Binding-site contacts:
Ligand atom C6 contacts residue GLU147 of chain 1.J at 4.1 Å.
Ligand atom C8 contacts residue ASN154 of chain 1.J at 3.8 Å.
Ligand atom O5 contacts residue GLU150 of chain 1.J at 3.7 Å.
Ligand atom C1 contacts residue ASN154 of chain 1.J at 1.5 Å.
Ligand atom O6 contacts residue GLU150 of chain 1.J at 3.7 Å.
Ligand atom C4 contacts residue ASN154 of chain 1.J at 4.4 Å.
Ligand atom O6 contacts residue GLU147 of chain 1.J at 4.2 Å.
Ligand atom C7 contacts residue ASN154 of chain 1.J at 3.7 Å.
Ligand atom N2 contacts residue ASN154 of chain 1.J at 3.2 Å (h-bond).
Ligand atom C1 contacts residue GLU150 of chain 1.J at 4.3 Å.
Ligand atom C5 contacts residue ASN154 of chain 1.J at 3.6 Å.
Ligand atom O5 contacts residue ASN154 of chain 1.J at 2.5 Å (h-bond).
Ligand atom C3 contacts residue ASN154 of chain 1.J at 4.0 Å.
Ligand atom C8 contacts residue GLU150 of chain 1.J at 4.3 Å.
Ligand atom C2 contacts residue ASN154 of chain 1.J at 2.9 Å.

Sequence of chain 1.J:
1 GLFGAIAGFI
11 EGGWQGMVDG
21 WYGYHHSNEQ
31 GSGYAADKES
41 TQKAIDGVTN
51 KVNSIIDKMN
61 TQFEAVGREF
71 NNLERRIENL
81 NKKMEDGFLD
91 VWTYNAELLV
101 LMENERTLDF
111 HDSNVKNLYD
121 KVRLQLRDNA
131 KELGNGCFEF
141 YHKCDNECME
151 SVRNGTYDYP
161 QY

This small molecule binds to this protein.
Small molecule (SMILES): CC(=O)N[C@H]1[C@H](O[C@H]2[C@H](O)[C@@H](NC(C)=O)CO[C@@H]2CO)O[C@H](CO)[C@@H](O)[C@@H]1O